Sequence of chain 1.A:
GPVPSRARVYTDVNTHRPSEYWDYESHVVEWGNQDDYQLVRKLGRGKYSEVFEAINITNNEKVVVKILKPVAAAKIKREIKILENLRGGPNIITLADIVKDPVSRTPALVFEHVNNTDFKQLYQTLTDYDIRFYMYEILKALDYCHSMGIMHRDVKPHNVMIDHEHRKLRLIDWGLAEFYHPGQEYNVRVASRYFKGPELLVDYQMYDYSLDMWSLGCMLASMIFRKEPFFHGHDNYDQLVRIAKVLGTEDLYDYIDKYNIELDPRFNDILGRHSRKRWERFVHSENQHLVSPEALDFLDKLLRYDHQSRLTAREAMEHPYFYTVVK

Binding-site contacts:
Ligand atom C6 contacts residue PHE120 of chain 1.A at 3.9 Å (hydrophobic).
Ligand atom C6 contacts residue TYR124 of chain 1.A at 4.0 Å (hydrophobic).
Ligand atom C10 contacts residue PRO158 of chain 1.A at 3.6 Å (hydrophobic).
Ligand atom C10 contacts residue MET224 of chain 1.A at 3.5 Å (hydrophobic).
Ligand atom C1 contacts residue ILE163 of chain 1.A at 3.8 Å (hydrophobic).
Ligand atom C8 contacts residue PRO158 of chain 1.A at 3.5 Å (hydrophobic).
Ligand atom N contacts residue VAL161 of chain 1.A at 2.9 Å (h-bond).
Ligand atom C11 contacts residue MET220 of chain 1.A at 4.0 Å (hydrophobic).
Ligand atom C9 contacts residue MET220 of chain 1.A at 3.9 Å (hydrophobic).
Ligand atom N1 contacts residue GLU229 of chain 1.A at 3.6 Å (salt-bridge).
Ligand atom N1 contacts residue TYR124 of chain 1.A at 3.4 Å.
Ligand atom N1 contacts residue PRO158 of chain 1.A at 3.7 Å.
Ligand atom C4 contacts residue PRO158 of chain 1.A at 3.4 Å (hydrophobic).
Ligand atom C2 contacts residue ILE139 of chain 1.A at 4.0 Å (hydrophobic).
Ligand atom C8 contacts residue TYR124 of chain 1.A at 3.5 Å (hydrophobic).
Ligand atom C contacts residue LEU127 of chain 1.A at 4.0 Å (hydrophobic).
Ligand atom C12 contacts residue LEU127 of chain 1.A at 3.9 Å (hydrophobic).
Ligand atom C2 contacts residue VAL161 of chain 1.A at 3.6 Å (hydrophobic).
Ligand atom C3 contacts residue MET220 of chain 1.A at 3.8 Å (hydrophobic).
Ligand atom BR contacts residue LEU127 of chain 1.A at 4.1 Å.
Ligand atom C1 contacts residue ILE139 of chain 1.A at 3.8 Å (hydrophobic).
Ligand atom C9 contacts residue MET224 of chain 1.A at 3.8 Å (hydrophobic).
Ligand atom C3 contacts residue ILE163 of chain 1.A at 4.0 Å (hydrophobic).
Ligand atom C12 contacts residue MET224 of chain 1.A at 4.1 Å (hydrophobic).
Ligand atom C9 contacts residue SER223 of chain 1.A at 4.0 Å.
Ligand atom C9 contacts residue PRO158 of chain 1.A at 3.5 Å (hydrophobic).
Ligand atom C7 contacts residue PRO158 of chain 1.A at 3.6 Å (hydrophobic).
Ligand atom C2 contacts residue ILE163 of chain 1.A at 3.5 Å (hydrophobic).
Ligand atom C6 contacts residue PRO158 of chain 1.A at 4.1 Å (hydrophobic).
Ligand atom BR contacts residue ILE132 of chain 1.A at 3.8 Å.
Ligand atom C1 contacts residue TYR135 of chain 1.A at 4.0 Å (hydrophobic).
Ligand atom C4 contacts residue PHE120 of chain 1.A at 3.5 Å (hydrophobic).
Ligand atom N contacts residue PRO158 of chain 1.A at 3.3 Å (h-bond).
Ligand atom C8 contacts residue GLU229 of chain 1.A at 3.5 Å.
Ligand atom C4 contacts residue VAL161 of chain 1.A at 3.8 Å (hydrophobic).
Ligand atom C7 contacts residue MET224 of chain 1.A at 3.9 Å (hydrophobic).
Ligand atom C5 contacts residue PRO158 of chain 1.A at 4.0 Å (hydrophobic).
Ligand atom C8 contacts residue SER223 of chain 1.A at 3.9 Å.
Ligand atom C3 contacts residue VAL161 of chain 1.A at 3.8 Å (hydrophobic).
Ligand atom C2 contacts residue MET220 of chain 1.A at 3.9 Å (hydrophobic).

A small-molecule ligand and the protein it binds are described below.
Small molecule (SMILES): Clc1cc2[nH]cc(Cc3ccc[nH]3)c2cc1Br